This protein binds this small molecule.
Small molecule (SMILES): Nc1ncnc2c1ncn2[C@H]1C[C@H](O)[C@@H](COP(=O)(O)O)O1

Binding-site contacts:
Ligand atom C4' contacts residue GLU217 of chain 1.B at 3.3 Å.
Ligand atom C2 contacts residue GLN117 of chain 1.B at 3.2 Å.
Ligand atom O2P contacts residue GLU147 of chain 1.B at 3.2 Å (salt-bridge).
Ligand atom O2P contacts residue LYS54 of chain 1.B at 3.7 Å.
Ligand atom N3 contacts residue PHE116 of chain 1.B at 3.5 Å.
Ligand atom C6 contacts residue GLN117 of chain 1.B at 3.5 Å.
Ligand atom O5' contacts residue ARG214 of chain 1.B at 3.1 Å (salt-bridge).
Ligand atom O3P contacts residue UDP1 of chain 1.I at 3.1 Å (h-bond).
Ligand atom C3' contacts residue TYR106 of chain 1.B at 3.2 Å (hydrophobic).
Ligand atom O3P contacts residue ASN49 of chain 1.B at 3.7 Å.
Ligand atom O1P contacts residue ARG148 of chain 1.B at 2.6 Å (salt-bridge).
Ligand atom C6 contacts residue PHE157 of chain 1.B at 3.4 Å (hydrophobic).
Ligand atom O1P contacts residue GLU73 of chain 1.B at 3.3 Å (salt-bridge).
Ligand atom O2P contacts residue GLU73 of chain 1.B at 2.9 Å (salt-bridge).
Ligand atom C8 contacts residue GLU73 of chain 1.B at 3.5 Å.
Ligand atom O2P contacts residue MG1 of chain 1.H at 3.5 Å.
Ligand atom P contacts residue GLU73 of chain 1.B at 3.4 Å.
Ligand atom O2P contacts residue UDP1 of chain 1.I at 3.3 Å (h-bond).
Ligand atom O3P contacts residue ALA51 of chain 1.B at 3.1 Å (h-bond).
Ligand atom C2' contacts residue TYR106 of chain 1.B at 2.9 Å (hydrophobic).
Ligand atom P contacts residue ARG148 of chain 1.B at 3.6 Å.
Ligand atom N6 contacts residue ASP153 of chain 1.B at 2.6 Å (salt-bridge).
Ligand atom O3' contacts residue TYR106 of chain 1.B at 2.8 Å (h-bond).
Ligand atom C8 contacts residue TRP78 of chain 1.B at 3.5 Å (hydrophobic).
Ligand atom C2 contacts residue PHE116 of chain 1.B at 3.5 Å (hydrophobic).
Ligand atom C2 contacts residue PHE157 of chain 1.B at 3.6 Å (hydrophobic).
Ligand atom C3' contacts residue GLU217 of chain 1.B at 3.3 Å.
Ligand atom C1' contacts residue LEU102 of chain 1.B at 3.7 Å (hydrophobic).
Ligand atom O3' contacts residue GLU217 of chain 1.B at 2.5 Å (salt-bridge).
Ligand atom C3' contacts residue ILE50 of chain 1.B at 3.5 Å (hydrophobic).
Ligand atom O3P contacts residue ILE50 of chain 1.B at 3.2 Å.
Ligand atom C5' contacts residue ARG214 of chain 1.B at 3.7 Å.
Ligand atom O3P contacts residue ARG212 of chain 1.B at 3.2 Å (salt-bridge).
Ligand atom N1 contacts residue GLN117 of chain 1.B at 2.9 Å (h-bond).
Ligand atom N1 contacts residue PHE157 of chain 1.B at 3.2 Å.
Ligand atom O5' contacts residue GLU73 of chain 1.B at 3.6 Å (salt-bridge).
Ligand atom N6 contacts residue GLN117 of chain 1.B at 3.4 Å (h-bond).
Ligand atom C4' contacts residue ARG214 of chain 1.B at 3.4 Å.
Ligand atom N6 contacts residue PHE157 of chain 1.B at 3.5 Å.
Ligand atom N7 contacts residue GLU73 of chain 1.B at 3.1 Å (salt-bridge).

Sequence of chain 1.B:
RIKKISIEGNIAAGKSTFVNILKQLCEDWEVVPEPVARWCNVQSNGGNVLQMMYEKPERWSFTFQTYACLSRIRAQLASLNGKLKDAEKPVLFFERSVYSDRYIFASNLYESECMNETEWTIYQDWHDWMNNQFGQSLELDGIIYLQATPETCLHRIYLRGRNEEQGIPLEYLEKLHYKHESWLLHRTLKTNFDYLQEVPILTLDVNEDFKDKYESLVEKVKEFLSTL